This protein binds this small molecule.
Small molecule (SMILES): O[C@@H]1[C@@H](O)[C@H](O)OC[C@H]1O

Sequence of chain 1.A:
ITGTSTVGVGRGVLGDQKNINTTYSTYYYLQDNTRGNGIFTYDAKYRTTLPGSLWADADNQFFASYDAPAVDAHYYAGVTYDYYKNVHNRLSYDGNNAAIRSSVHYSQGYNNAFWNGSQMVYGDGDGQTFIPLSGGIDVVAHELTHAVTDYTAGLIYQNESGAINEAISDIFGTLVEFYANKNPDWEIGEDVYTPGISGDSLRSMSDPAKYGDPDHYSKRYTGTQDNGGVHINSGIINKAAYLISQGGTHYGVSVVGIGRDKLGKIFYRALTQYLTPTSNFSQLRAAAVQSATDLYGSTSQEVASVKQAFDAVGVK

Binding-site contacts:
Ligand atom O4 contacts residue TYR242 of chain 1.A at 4.5 Å.
Ligand atom C5 contacts residue TYR242 of chain 1.A at 3.8 Å (hydrophobic).
Ligand atom O5 contacts residue TYR242 of chain 1.A at 4.3 Å.
Ligand atom C4 contacts residue TYR242 of chain 1.A at 4.4 Å (hydrophobic).
Ligand atom O4 contacts residue SER206 of chain 1.A at 2.6 Å (h-bond).
Ligand atom C3 contacts residue TYR242 of chain 1.A at 4.1 Å (hydrophobic).
Ligand atom C4 contacts residue SER206 of chain 1.A at 4.0 Å.
Ligand atom C1 contacts residue TYR242 of chain 1.A at 4.1 Å (hydrophobic).